Sequence of chain 3.A:
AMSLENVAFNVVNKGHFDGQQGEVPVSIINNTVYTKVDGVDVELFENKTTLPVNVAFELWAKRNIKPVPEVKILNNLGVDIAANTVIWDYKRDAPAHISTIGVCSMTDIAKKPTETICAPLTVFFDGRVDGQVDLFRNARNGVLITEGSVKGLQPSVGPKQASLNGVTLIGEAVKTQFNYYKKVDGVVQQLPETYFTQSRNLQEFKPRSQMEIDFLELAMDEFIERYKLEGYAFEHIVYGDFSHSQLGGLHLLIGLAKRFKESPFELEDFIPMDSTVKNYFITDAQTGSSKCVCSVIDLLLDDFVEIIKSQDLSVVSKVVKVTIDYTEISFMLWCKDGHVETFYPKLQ

The protein below binds the small molecule below.
Small molecule (SMILES): N[C@H]1CCN(S(=O)(=O)c2ccccc2)C1

Binding-site contacts:
Ligand atom C02 contacts residue GLN190 of chain 3.A at 3.9 Å.
Ligand atom S07 contacts residue LYS183 of chain 3.A at 3.9 Å.
Ligand atom C12 contacts residue TYR327 of chain 3.A at 3.2 Å (hydrophobic).
Ligand atom C12 contacts residue PRO193 of chain 3.A at 4.1 Å (hydrophobic).
Ligand atom C12 contacts residue LEU78 of chain 3.A at 4.0 Å (hydrophobic).
Ligand atom C14 contacts residue ASN77 of chain 3.A at 3.9 Å.
Ligand atom O09 contacts residue LYS183 of chain 3.A at 3.4 Å.
Ligand atom C11 contacts residue PRO193 of chain 3.A at 3.8 Å (hydrophobic).
Ligand atom O09 contacts residue GLN190 of chain 3.A at 2.9 Å (h-bond).
Ligand atom N01 contacts residue GLN191 of chain 3.A at 4.2 Å.
Ligand atom C15 contacts residue LYS183 of chain 3.A at 3.6 Å.
Ligand atom O09 contacts residue VAL185 of chain 3.A at 3.5 Å.
Ligand atom C02 contacts residue GLN191 of chain 3.A at 3.6 Å.
Ligand atom C06 contacts residue GLN190 of chain 3.A at 3.4 Å.
Ligand atom O08 contacts residue LEU192 of chain 3.A at 3.7 Å.
Ligand atom O08 contacts residue GLN191 of chain 3.A at 4.0 Å.
Ligand atom C13 contacts residue ASN77 of chain 3.A at 3.3 Å.
Ligand atom O08 contacts residue GLN190 of chain 3.A at 2.8 Å.
Ligand atom C03 contacts residue GLN190 of chain 3.A at 4.0 Å.
Ligand atom C14 contacts residue LYS183 of chain 3.A at 4.3 Å.
Ligand atom N05 contacts residue GLN191 of chain 3.A at 3.9 Å.
Ligand atom C12 contacts residue LEU192 of chain 3.A at 4.1 Å (hydrophobic).
Ligand atom N05 contacts residue GLN190 of chain 3.A at 3.5 Å (h-bond).
Ligand atom N01 contacts residue GLN190 of chain 3.A at 3.6 Å.
Ligand atom O08 contacts residue LYS183 of chain 3.A at 3.5 Å.
Ligand atom C04 contacts residue GLN190 of chain 3.A at 4.2 Å.
Ligand atom C11 contacts residue LEU192 of chain 3.A at 3.5 Å (hydrophobic).
Ligand atom C11 contacts residue LYS183 of chain 3.A at 4.2 Å.
Ligand atom C13 contacts residue TYR327 of chain 3.A at 3.4 Å (hydrophobic).
Ligand atom C12 contacts residue ASN77 of chain 3.A at 4.2 Å.
Ligand atom C11 contacts residue TYR327 of chain 3.A at 4.4 Å (hydrophobic).
Ligand atom C06 contacts residue GLN191 of chain 3.A at 2.8 Å.
Ligand atom C10 contacts residue LEU192 of chain 3.A at 4.5 Å (hydrophobic).
Ligand atom C10 contacts residue LYS183 of chain 3.A at 3.6 Å.
Ligand atom S07 contacts residue GLN190 of chain 3.A at 3.6 Å (h-bond).